Sequence of chain 4.A:
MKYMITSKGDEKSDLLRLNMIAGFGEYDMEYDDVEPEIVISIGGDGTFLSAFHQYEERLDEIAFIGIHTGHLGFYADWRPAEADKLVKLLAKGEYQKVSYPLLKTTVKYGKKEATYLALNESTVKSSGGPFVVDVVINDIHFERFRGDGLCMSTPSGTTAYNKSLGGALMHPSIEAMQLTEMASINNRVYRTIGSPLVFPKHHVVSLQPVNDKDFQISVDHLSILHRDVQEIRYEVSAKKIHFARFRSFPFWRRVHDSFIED

Binding-site contacts:
Ligand atom N2 contacts residue ASP45 of chain 4.A at 3.9 Å.
Ligand atom N4 contacts residue THR161 of chain 4.A at 2.6 Å (h-bond).
Ligand atom C4 contacts residue ALA162 of chain 4.A at 3.8 Å (hydrophobic).
Ligand atom N3 contacts residue ASP45 of chain 4.A at 4.1 Å.
Ligand atom C5 contacts residue ALA162 of chain 4.A at 4.1 Å (hydrophobic).
Ligand atom C4 contacts residue ASN122 of chain 4.A at 4.0 Å.
Ligand atom C6 contacts residue THR161 of chain 4.A at 3.5 Å.
Ligand atom N5 contacts residue ASN122 of chain 4.A at 2.9 Å (h-bond).
Ligand atom N3 contacts residue ALA162 of chain 4.A at 4.4 Å.
Ligand atom C7 contacts residue TYR75 of chain 4.A at 4.5 Å (hydrophobic).
Ligand atom N2 contacts residue ASN122 of chain 4.A at 3.0 Å (h-bond).
Ligand atom BR contacts residue ASN122 of chain 4.A at 3.9 Å.
Ligand atom C7 contacts residue THR161 of chain 4.A at 3.5 Å.
Ligand atom C7 contacts residue ALA162 of chain 4.A at 3.7 Å (hydrophobic).
Ligand atom N5 contacts residue SER158 of chain 4.A at 3.1 Å (h-bond).
Ligand atom C2 contacts residue ASP45 of chain 4.A at 4.2 Å.
Ligand atom C3 contacts residue ASP45 of chain 4.A at 3.5 Å.
Ligand atom N4 contacts residue SER158 of chain 4.A at 4.3 Å.
Ligand atom N4 contacts residue ALA162 of chain 4.A at 3.6 Å (h-bond).
Ligand atom BR contacts residue LEU49 of chain 4.A at 3.4 Å.
Ligand atom C7 contacts residue SER158 of chain 4.A at 4.2 Å.
Ligand atom N4 contacts residue PHE74 of chain 4.A at 3.5 Å.
Ligand atom BR contacts residue ASP45 of chain 4.A at 3.7 Å.
Ligand atom BR contacts residue GLY46 of chain 4.A at 3.8 Å.
Ligand atom N2 contacts residue TYR75 of chain 4.A at 4.1 Å.
Ligand atom N3 contacts residue PHE74 of chain 4.A at 4.1 Å.
Ligand atom N2 contacts residue ALA162 of chain 4.A at 4.3 Å.
Ligand atom N5 contacts residue ALA162 of chain 4.A at 4.1 Å.
Ligand atom N5 contacts residue THR161 of chain 4.A at 3.5 Å (h-bond).
Ligand atom C5 contacts residue ASP45 of chain 4.A at 3.8 Å.
Ligand atom C7 contacts residue PHE74 of chain 4.A at 4.3 Å (hydrophobic).
Ligand atom C7 contacts residue ASN122 of chain 4.A at 3.8 Å.
Ligand atom N5 contacts residue GLY159 of chain 4.A at 4.1 Å.
Ligand atom N1 contacts residue ASP45 of chain 4.A at 3.8 Å.
Ligand atom C4 contacts residue ASP45 of chain 4.A at 4.0 Å.
Ligand atom N5 contacts residue TYR75 of chain 4.A at 3.6 Å.
Ligand atom N3 contacts residue THR161 of chain 4.A at 4.2 Å.
Ligand atom C6 contacts residue ALA162 of chain 4.A at 3.9 Å (hydrophobic).
Ligand atom C6 contacts residue PHE74 of chain 4.A at 3.3 Å (hydrophobic).
Ligand atom C3 contacts residue ASN122 of chain 4.A at 3.7 Å.

Sequence of chain 1.A:
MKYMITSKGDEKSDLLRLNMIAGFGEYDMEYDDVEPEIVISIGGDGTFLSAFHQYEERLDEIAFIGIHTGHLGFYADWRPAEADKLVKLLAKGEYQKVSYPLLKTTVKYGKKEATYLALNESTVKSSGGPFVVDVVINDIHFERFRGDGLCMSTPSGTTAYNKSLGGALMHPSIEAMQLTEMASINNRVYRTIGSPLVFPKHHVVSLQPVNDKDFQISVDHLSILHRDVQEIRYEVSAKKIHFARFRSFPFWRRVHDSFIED

A small-molecule ligand and the protein it binds are described below.
Small molecule (SMILES): NCCCn1c(Br)nc2c(N)ncnc21